A small-molecule ligand and the protein it binds are described below.
Small molecule (SMILES): Nc1ncnc2c1ncn2[C@H]1C[C@H](O)[C@@H](COP(=O)(O)O)O1

Binding-site contacts:
Ligand atom C4 contacts residue PRO631 of chain 1.C at 4.4 Å (hydrophobic).
Ligand atom C8 contacts residue HIS630 of chain 1.C at 3.4 Å.
Ligand atom N6 contacts residue PHE638 of chain 1.C at 3.8 Å.
Ligand atom N6 contacts residue PRO633 of chain 1.C at 4.1 Å.
Ligand atom N1 contacts residue PRO631 of chain 1.C at 4.2 Å.
Ligand atom O4' contacts residue HIS630 of chain 1.C at 4.4 Å.
Ligand atom C6 contacts residue GLY639 of chain 1.C at 3.7 Å.
Ligand atom O2P contacts residue HIS628 of chain 1.C at 4.3 Å.
Ligand atom N1 contacts residue ILE622 of chain 1.C at 4.4 Å.
Ligand atom C1' contacts residue HIS630 of chain 1.C at 4.0 Å.
Ligand atom N9 contacts residue PRO419 of chain 1.C at 4.2 Å.
Ligand atom O4' contacts residue PRO631 of chain 1.C at 3.8 Å.
Ligand atom C2 contacts residue GLY639 of chain 1.C at 3.7 Å.
Ligand atom C6 contacts residue SER632 of chain 1.C at 4.3 Å.
Ligand atom N1 contacts residue GLY639 of chain 1.C at 2.9 Å (h-bond).
Ligand atom C8 contacts residue PRO419 of chain 1.C at 4.3 Å (hydrophobic).
Ligand atom C5 contacts residue PRO631 of chain 1.C at 4.4 Å (hydrophobic).
Ligand atom C4 contacts residue PRO419 of chain 1.C at 4.2 Å (hydrophobic).
Ligand atom C6 contacts residue PRO419 of chain 1.C at 4.4 Å (hydrophobic).
Ligand atom C5 contacts residue PRO419 of chain 1.C at 4.2 Å (hydrophobic).
Ligand atom N7 contacts residue PRO419 of chain 1.C at 4.4 Å.
Ligand atom O5' contacts residue PRO631 of chain 1.C at 4.1 Å.
Ligand atom O5' contacts residue PHE629 of chain 1.C at 4.2 Å.
Ligand atom N6 contacts residue GLY637 of chain 1.C at 4.1 Å.
Ligand atom C2 contacts residue PRO419 of chain 1.C at 4.4 Å (hydrophobic).
Ligand atom N7 contacts residue SER632 of chain 1.C at 3.8 Å.
Ligand atom N6 contacts residue VAL418 of chain 1.C at 3.6 Å.
Ligand atom C6 contacts residue PRO631 of chain 1.C at 4.0 Å (hydrophobic).
Ligand atom C5 contacts residue SER632 of chain 1.C at 4.3 Å.
Ligand atom C6 contacts residue VAL418 of chain 1.C at 3.8 Å (hydrophobic).
Ligand atom N6 contacts residue GLY639 of chain 1.C at 2.8 Å (h-bond).
Ligand atom N3 contacts residue PRO419 of chain 1.C at 4.3 Å.
Ligand atom N7 contacts residue HIS630 of chain 1.C at 4.1 Å.
Ligand atom N6 contacts residue PRO631 of chain 1.C at 3.9 Å.
Ligand atom C2' contacts residue PRO419 of chain 1.C at 4.0 Å (hydrophobic).
Ligand atom O2P contacts residue PRO631 of chain 1.C at 3.8 Å.
Ligand atom N9 contacts residue HIS630 of chain 1.C at 4.2 Å.
Ligand atom N6 contacts residue SER632 of chain 1.C at 3.9 Å.
Ligand atom N1 contacts residue VAL418 of chain 1.C at 3.8 Å.
Ligand atom O2P contacts residue PHE629 of chain 1.C at 4.0 Å.

Sequence of chain 1.C:
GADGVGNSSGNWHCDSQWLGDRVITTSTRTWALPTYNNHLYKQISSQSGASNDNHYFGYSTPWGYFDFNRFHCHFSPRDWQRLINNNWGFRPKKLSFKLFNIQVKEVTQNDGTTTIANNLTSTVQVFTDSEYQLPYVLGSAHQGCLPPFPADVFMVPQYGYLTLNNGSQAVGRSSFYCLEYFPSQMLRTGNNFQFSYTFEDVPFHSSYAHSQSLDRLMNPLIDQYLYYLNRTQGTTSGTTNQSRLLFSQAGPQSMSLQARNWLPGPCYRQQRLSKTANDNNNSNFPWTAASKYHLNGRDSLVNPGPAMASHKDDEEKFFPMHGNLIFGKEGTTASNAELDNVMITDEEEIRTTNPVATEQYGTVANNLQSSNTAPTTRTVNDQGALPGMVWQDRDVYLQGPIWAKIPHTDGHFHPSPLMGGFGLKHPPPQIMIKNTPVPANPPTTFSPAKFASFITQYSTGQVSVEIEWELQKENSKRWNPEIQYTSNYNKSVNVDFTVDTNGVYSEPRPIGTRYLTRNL